Binding-site contacts:
Ligand atom C08 contacts residue GLU296 of chain 1.B at 3.4 Å.
Ligand atom N01 contacts residue HEM1 of chain 1.K at 3.9 Å.
Ligand atom C15 contacts residue HEM1 of chain 1.K at 3.6 Å.
Ligand atom C08 contacts residue HEM1 of chain 1.K at 3.4 Å.
Ligand atom C09 contacts residue VAL271 of chain 1.B at 3.5 Å (hydrophobic).
Ligand atom C07 contacts residue SER289 of chain 1.B at 4.0 Å.
Ligand atom C15 contacts residue ASN273 of chain 1.B at 3.7 Å.
Ligand atom N02 contacts residue HEM1 of chain 1.K at 3.3 Å.
Ligand atom C04 contacts residue HEM1 of chain 1.K at 3.9 Å.
Ligand atom C09 contacts residue HEM1 of chain 1.K at 3.2 Å.
Ligand atom C05 contacts residue VAL271 of chain 1.B at 3.4 Å (hydrophobic).
Ligand atom C03 contacts residue TRP291 of chain 1.B at 4.0 Å (hydrophobic).
Ligand atom N02 contacts residue TYR292 of chain 1.B at 3.8 Å.
Ligand atom N02 contacts residue TRP291 of chain 1.B at 2.7 Å (h-bond).
Ligand atom C02 contacts residue PRO269 of chain 1.B at 4.0 Å (hydrophobic).
Ligand atom F18 contacts residue TYR410 of chain 1.B at 3.5 Å.
Ligand atom C03 contacts residue PRO269 of chain 1.B at 3.9 Å (hydrophobic).
Ligand atom N02 contacts residue PRO269 of chain 1.B at 3.9 Å.
Ligand atom C14 contacts residue ASN273 of chain 1.B at 4.0 Å.
Ligand atom C15 contacts residue VAL271 of chain 1.B at 3.9 Å (hydrophobic).
Ligand atom C07 contacts residue PHE288 of chain 1.B at 3.6 Å (hydrophobic).
Ligand atom C16 contacts residue VAL271 of chain 1.B at 3.5 Å (hydrophobic).
Ligand atom C02 contacts residue GLU296 of chain 1.B at 3.5 Å.
Ligand atom C15 contacts residue MET274 of chain 1.B at 4.0 Å (hydrophobic).
Ligand atom C06 contacts residue GLU296 of chain 1.B at 3.5 Å.
Ligand atom N02 contacts residue GLU296 of chain 1.B at 2.7 Å (salt-bridge).
Ligand atom C03 contacts residue HEM1 of chain 1.K at 3.3 Å.
Ligand atom C12 contacts residue HEM1 of chain 1.K at 3.6 Å.
Ligand atom N11 contacts residue HEM1 of chain 1.K at 2.6 Å (h-bond).
Ligand atom N01 contacts residue GLU296 of chain 1.B at 2.7 Å (salt-bridge).
Ligand atom C02 contacts residue HEM1 of chain 1.K at 3.6 Å.
Ligand atom C07 contacts residue HEM1 of chain 1.K at 3.4 Å.
Ligand atom C13 contacts residue HEM1 of chain 1.K at 3.4 Å.
Ligand atom C14 contacts residue HEM1 of chain 1.K at 4.0 Å.
Ligand atom C10 contacts residue HEM1 of chain 1.K at 3.1 Å.
Ligand atom F18 contacts residue ASN273 of chain 1.B at 3.7 Å.
Ligand atom C07 contacts residue GLY290 of chain 1.B at 3.8 Å.
Ligand atom C02 contacts residue TRP291 of chain 1.B at 3.8 Å (hydrophobic).
Ligand atom F17 contacts residue ASN273 of chain 1.B at 3.4 Å.
Ligand atom C16 contacts residue HEM1 of chain 1.K at 3.3 Å.

This small molecule binds to this protein.
Small molecule (SMILES): Cc1cc(N)nc(CCCN2CCC(F)(F)CC2)c1

Sequence of chain 1.B:
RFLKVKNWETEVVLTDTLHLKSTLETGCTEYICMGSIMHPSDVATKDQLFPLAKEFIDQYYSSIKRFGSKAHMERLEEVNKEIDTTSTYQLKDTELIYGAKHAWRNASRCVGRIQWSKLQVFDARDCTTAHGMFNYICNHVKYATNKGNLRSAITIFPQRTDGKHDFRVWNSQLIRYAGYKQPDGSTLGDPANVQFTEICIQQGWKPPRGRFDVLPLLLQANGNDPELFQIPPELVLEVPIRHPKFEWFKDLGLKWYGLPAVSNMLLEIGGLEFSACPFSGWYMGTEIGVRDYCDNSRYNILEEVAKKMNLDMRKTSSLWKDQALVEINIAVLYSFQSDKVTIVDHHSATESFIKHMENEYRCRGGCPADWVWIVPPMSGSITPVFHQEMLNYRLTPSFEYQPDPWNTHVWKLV